A protein and the small-molecule ligand that binds it are described below.
Small molecule (SMILES): CC1=C(O)/C(=C\N=C(/C=C\CP(=O)(O)O)C(=O)O)C(COP(=O)(O)O)=CN1

Sequence of chain 1.D:
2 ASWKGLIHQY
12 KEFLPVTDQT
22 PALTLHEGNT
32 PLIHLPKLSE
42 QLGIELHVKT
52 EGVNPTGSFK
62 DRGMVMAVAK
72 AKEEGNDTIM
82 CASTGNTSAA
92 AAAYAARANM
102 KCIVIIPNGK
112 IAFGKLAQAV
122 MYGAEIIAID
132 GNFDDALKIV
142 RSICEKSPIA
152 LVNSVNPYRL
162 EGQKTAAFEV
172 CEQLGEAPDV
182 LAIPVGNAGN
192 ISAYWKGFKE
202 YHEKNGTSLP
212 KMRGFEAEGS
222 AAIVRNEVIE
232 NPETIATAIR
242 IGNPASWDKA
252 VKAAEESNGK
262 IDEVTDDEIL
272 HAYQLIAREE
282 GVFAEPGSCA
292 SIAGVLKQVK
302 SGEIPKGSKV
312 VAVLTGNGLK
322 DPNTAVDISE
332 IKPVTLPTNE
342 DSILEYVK

Binding-site contacts:
Ligand atom C4A contacts residue LYS61 of chain 1.D at 3.2 Å.
Ligand atom OP2 contacts residue ASN188 of chain 1.D at 3.4 Å (h-bond).
Ligand atom OG1 contacts residue LYS61 of chain 1.D at 2.8 Å (salt-bridge).
Ligand atom O3 contacts residue ASN87 of chain 1.D at 2.9 Å (h-bond).
Ligand atom OP1 contacts residue GLY190 of chain 1.D at 3.3 Å (h-bond).
Ligand atom OP3 contacts residue ASN188 of chain 1.D at 2.8 Å (h-bond).
Ligand atom OP2 contacts residue GLY187 of chain 1.D at 2.7 Å (h-bond).
Ligand atom OP2 contacts residue VAL186 of chain 1.D at 3.5 Å.
Ligand atom N4A contacts residue LYS61 of chain 1.D at 3.2 Å.
Ligand atom OG2 contacts residue SER155 of chain 1.D at 2.4 Å (h-bond).
Ligand atom CEI contacts residue THR88 of chain 1.D at 3.2 Å.
Ligand atom C2A contacts residue GLU286 of chain 1.D at 3.2 Å.
Ligand atom OG1 contacts residue THR88 of chain 1.D at 2.9 Å (h-bond).
Ligand atom OG3 contacts residue ARG160 of chain 1.D at 2.8 Å (salt-bridge).
Ligand atom OG2 contacts residue ASN188 of chain 1.D at 2.9 Å (h-bond).
Ligand atom C6 contacts residue THR316 of chain 1.D at 3.5 Å.
Ligand atom C2A contacts residue ASN87 of chain 1.D at 3.2 Å.
Ligand atom CBC contacts residue THR85 of chain 1.D at 3.2 Å.
Ligand atom OP2 contacts residue ALA189 of chain 1.D at 2.9 Å (h-bond).
Ligand atom C2 contacts residue THR316 of chain 1.D at 3.4 Å.
Ligand atom CAI contacts residue LYS61 of chain 1.D at 3.5 Å.
Ligand atom CBC contacts residue THR88 of chain 1.D at 3.2 Å.
Ligand atom O3B contacts residue ASN87 of chain 1.D at 3.0 Å (h-bond).
Ligand atom O2B contacts residue THR85 of chain 1.D at 2.8 Å (h-bond).
Ligand atom O2B contacts residue SER84 of chain 1.D at 2.8 Å (h-bond).
Ligand atom N1 contacts residue THR316 of chain 1.D at 2.6 Å (h-bond).
Ligand atom CAI contacts residue THR85 of chain 1.D at 3.5 Å.
Ligand atom O3B contacts residue THR85 of chain 1.D at 3.5 Å (h-bond).
Ligand atom PG contacts residue THR88 of chain 1.D at 3.5 Å.
Ligand atom O3B contacts residue THR88 of chain 1.D at 2.7 Å (h-bond).
Ligand atom C2A contacts residue THR316 of chain 1.D at 3.4 Å.
Ligand atom OG3 contacts residue SER155 of chain 1.D at 2.8 Å (h-bond).
Ligand atom OP4 contacts residue PHE60 of chain 1.D at 3.5 Å.
Ligand atom O2B contacts residue THR88 of chain 1.D at 3.4 Å (h-bond).
Ligand atom O3B contacts residue SER84 of chain 1.D at 3.4 Å (h-bond).
Ligand atom OG1 contacts residue ARG160 of chain 1.D at 2.6 Å (salt-bridge).
Ligand atom PG contacts residue SER155 of chain 1.D at 3.3 Å.
Ligand atom OG3 contacts residue ASN154 of chain 1.D at 2.8 Å (h-bond).
Ligand atom C5A contacts residue GLY187 of chain 1.D at 3.4 Å.
Ligand atom OP1 contacts residue ASN191 of chain 1.D at 2.8 Å (h-bond).